A protein and the small-molecule ligand that binds it are described below.
Small molecule (SMILES): OC[C@H]1O[C@H](O)[C@@H](O)[C@@H](O)[C@@H]1O

Binding-site contacts:
Ligand atom C1 contacts residue MAN4 of chain 1.B at 2.4 Å.
Ligand atom C3 contacts residue MAN4 of chain 1.B at 3.5 Å.
Ligand atom O5 contacts residue MAN4 of chain 1.B at 1.9 Å (h-bond).
Ligand atom O2 contacts residue MAN4 of chain 1.B at 4.2 Å.
Ligand atom O4 contacts residue MAN4 of chain 1.B at 4.0 Å.
Ligand atom O3 contacts residue MAN4 of chain 1.B at 4.2 Å.
Ligand atom C4 contacts residue MAN4 of chain 1.B at 2.9 Å.
Ligand atom C2 contacts residue MAN4 of chain 1.B at 3.4 Å.
Ligand atom C1 contacts residue BMA3 of chain 1.B at 4.3 Å.
Ligand atom O6 contacts residue ASP254 of chain 3.A at 4.0 Å.
Ligand atom C6 contacts residue MAN4 of chain 1.B at 4.1 Å.
Ligand atom C5 contacts residue MAN4 of chain 1.B at 3.0 Å.
Ligand atom O2 contacts residue BMA3 of chain 1.B at 3.8 Å.

Sequence of chain 3.A:
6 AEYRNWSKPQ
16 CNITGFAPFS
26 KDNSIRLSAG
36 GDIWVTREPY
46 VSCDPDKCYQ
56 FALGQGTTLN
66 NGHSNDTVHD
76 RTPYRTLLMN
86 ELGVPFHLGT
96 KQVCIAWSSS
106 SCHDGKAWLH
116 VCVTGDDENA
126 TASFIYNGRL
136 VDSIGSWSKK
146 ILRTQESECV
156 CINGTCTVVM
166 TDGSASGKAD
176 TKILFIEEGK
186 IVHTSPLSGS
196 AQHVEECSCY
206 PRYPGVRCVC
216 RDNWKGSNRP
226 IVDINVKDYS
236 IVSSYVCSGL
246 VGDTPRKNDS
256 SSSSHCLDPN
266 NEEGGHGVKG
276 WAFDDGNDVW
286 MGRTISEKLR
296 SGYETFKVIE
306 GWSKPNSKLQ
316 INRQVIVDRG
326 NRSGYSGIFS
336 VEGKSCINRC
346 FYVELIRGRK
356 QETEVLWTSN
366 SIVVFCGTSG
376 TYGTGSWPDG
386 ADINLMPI